Sequence of chain 1.A:
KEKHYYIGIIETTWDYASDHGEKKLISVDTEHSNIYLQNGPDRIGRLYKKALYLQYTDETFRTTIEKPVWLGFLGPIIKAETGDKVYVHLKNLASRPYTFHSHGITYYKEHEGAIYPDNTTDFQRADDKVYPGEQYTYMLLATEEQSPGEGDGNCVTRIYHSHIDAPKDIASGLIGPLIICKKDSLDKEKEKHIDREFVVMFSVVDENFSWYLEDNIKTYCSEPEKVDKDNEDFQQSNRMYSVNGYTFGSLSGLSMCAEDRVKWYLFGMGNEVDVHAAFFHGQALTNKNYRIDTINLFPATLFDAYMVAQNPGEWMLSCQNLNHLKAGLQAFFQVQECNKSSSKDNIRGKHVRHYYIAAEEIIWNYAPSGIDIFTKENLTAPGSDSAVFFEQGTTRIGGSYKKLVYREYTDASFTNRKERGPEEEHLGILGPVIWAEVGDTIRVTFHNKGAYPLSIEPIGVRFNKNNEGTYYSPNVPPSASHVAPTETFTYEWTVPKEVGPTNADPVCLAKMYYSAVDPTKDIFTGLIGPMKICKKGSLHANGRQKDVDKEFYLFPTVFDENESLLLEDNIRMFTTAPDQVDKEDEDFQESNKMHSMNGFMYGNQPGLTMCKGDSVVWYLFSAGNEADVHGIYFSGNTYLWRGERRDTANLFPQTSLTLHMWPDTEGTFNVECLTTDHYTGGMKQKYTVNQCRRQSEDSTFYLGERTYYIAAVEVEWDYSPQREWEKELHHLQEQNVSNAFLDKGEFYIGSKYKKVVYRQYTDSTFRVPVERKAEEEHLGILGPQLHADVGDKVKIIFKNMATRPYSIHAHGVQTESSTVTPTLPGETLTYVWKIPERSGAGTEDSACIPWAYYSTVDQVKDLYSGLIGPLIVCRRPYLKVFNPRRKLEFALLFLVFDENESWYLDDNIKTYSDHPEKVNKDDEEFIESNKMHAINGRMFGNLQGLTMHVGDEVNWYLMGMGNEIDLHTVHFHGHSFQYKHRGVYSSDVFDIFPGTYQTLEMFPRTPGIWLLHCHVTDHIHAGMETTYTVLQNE

A small-molecule ligand and the protein it binds are described below.
Small molecule (SMILES): CC(=O)N[C@@H]1[C@@H](O)[C@H](O)[C@@H](CO)O[C@H]1O

Binding-site contacts:
Ligand atom C8 contacts residue GLN970 of chain 1.A at 4.0 Å.
Ligand atom C2 contacts residue ASN138 of chain 1.A at 2.4 Å.
Ligand atom O5 contacts residue ASN138 of chain 1.A at 2.5 Å (h-bond).
Ligand atom C3 contacts residue ASN138 of chain 1.A at 3.8 Å.
Ligand atom N2 contacts residue ASN138 of chain 1.A at 2.7 Å (h-bond).
Ligand atom C5 contacts residue ASN138 of chain 1.A at 3.7 Å.
Ligand atom C1 contacts residue ASN138 of chain 1.A at 1.4 Å.
Ligand atom O7 contacts residue ASN138 of chain 1.A at 4.2 Å.
Ligand atom C4 contacts residue ASN138 of chain 1.A at 4.3 Å.
Ligand atom C7 contacts residue ASN138 of chain 1.A at 3.8 Å.